Sequence of chain 1.B:
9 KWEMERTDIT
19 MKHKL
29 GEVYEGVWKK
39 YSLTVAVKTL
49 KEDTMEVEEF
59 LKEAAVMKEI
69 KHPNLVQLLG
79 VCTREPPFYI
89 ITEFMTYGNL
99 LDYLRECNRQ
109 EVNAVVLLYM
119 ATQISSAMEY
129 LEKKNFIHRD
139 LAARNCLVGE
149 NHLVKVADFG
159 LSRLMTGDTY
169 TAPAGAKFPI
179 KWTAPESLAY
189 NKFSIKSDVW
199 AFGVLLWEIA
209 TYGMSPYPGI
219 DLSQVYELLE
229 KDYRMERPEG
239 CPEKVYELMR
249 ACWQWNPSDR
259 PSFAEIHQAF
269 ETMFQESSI

A small-molecule ligand and the protein it binds are described below.
Small molecule (SMILES): Nc1ncnc2c1ncn2[C@@H]1O[C@H](COP(=O)(O)OP(=O)(O)OP(O)(O)=S)[C@@H](O)[C@H]1O

Binding-site contacts:
Ligand atom S1G contacts residue ARG142 of chain 1.B at 3.5 Å.
Ligand atom O2' contacts residue GLY96 of chain 1.B at 3.6 Å.
Ligand atom N6 contacts residue ALA44 of chain 1.B at 3.7 Å.
Ligand atom O2B contacts residue ARG142 of chain 1.B at 4.2 Å.
Ligand atom N1 contacts residue MET93 of chain 1.B at 2.9 Å (h-bond).
Ligand atom N6 contacts residue THR90 of chain 1.B at 3.7 Å.
Ligand atom C4 contacts residue LEU145 of chain 1.B at 4.2 Å (hydrophobic).
Ligand atom C2' contacts residue ASN97 of chain 1.B at 4.0 Å.
Ligand atom N1 contacts residue ALA44 of chain 1.B at 4.2 Å.
Ligand atom O1A contacts residue VAL31 of chain 1.B at 3.5 Å.
Ligand atom N1 contacts residue PHE92 of chain 1.B at 3.7 Å.
Ligand atom C2 contacts residue PHE92 of chain 1.B at 3.4 Å (hydrophobic).
Ligand atom N6 contacts residue GLU91 of chain 1.B at 3.4 Å (salt-bridge).
Ligand atom N6 contacts residue LEU145 of chain 1.B at 4.3 Å.
Ligand atom N3 contacts residue LEU23 of chain 1.B at 4.3 Å.
Ligand atom O4' contacts residue LEU23 of chain 1.B at 3.3 Å.
Ligand atom C2 contacts residue MET93 of chain 1.B at 3.1 Å (hydrophobic).
Ligand atom N1 contacts residue LEU145 of chain 1.B at 4.4 Å.
Ligand atom O2A contacts residue VAL31 of chain 1.B at 4.2 Å.
Ligand atom C6 contacts residue ALA44 of chain 1.B at 3.9 Å (hydrophobic).
Ligand atom C5 contacts residue LEU145 of chain 1.B at 4.2 Å (hydrophobic).
Ligand atom N7 contacts residue LEU145 of chain 1.B at 4.5 Å.
Ligand atom O1B contacts residue ASN143 of chain 1.B at 3.8 Å.
Ligand atom N3 contacts residue MET93 of chain 1.B at 3.8 Å.
Ligand atom O1B contacts residue ARG142 of chain 1.B at 4.1 Å.
Ligand atom C5' contacts residue LEU23 of chain 1.B at 3.8 Å (hydrophobic).
Ligand atom O2' contacts residue ASN97 of chain 1.B at 3.1 Å (h-bond).
Ligand atom C6 contacts residue GLU91 of chain 1.B at 4.2 Å.
Ligand atom N3 contacts residue PHE92 of chain 1.B at 3.9 Å.
Ligand atom N6 contacts residue MET93 of chain 1.B at 4.4 Å.
Ligand atom C5 contacts residue ALA44 of chain 1.B at 4.5 Å (hydrophobic).
Ligand atom N3 contacts residue GLY96 of chain 1.B at 4.1 Å.
Ligand atom C3' contacts residue ASN97 of chain 1.B at 4.0 Å.
Ligand atom C4' contacts residue LEU23 of chain 1.B at 4.0 Å (hydrophobic).
Ligand atom C6 contacts residue LEU145 of chain 1.B at 4.1 Å (hydrophobic).
Ligand atom C1' contacts residue LEU23 of chain 1.B at 4.2 Å (hydrophobic).
Ligand atom C6 contacts residue MET93 of chain 1.B at 4.0 Å (hydrophobic).
Ligand atom N1 contacts residue GLU91 of chain 1.B at 4.1 Å.
Ligand atom PA contacts residue VAL31 of chain 1.B at 4.2 Å.
Ligand atom O3' contacts residue ASN97 of chain 1.B at 3.0 Å (h-bond).